Sequence of chain 1.C:
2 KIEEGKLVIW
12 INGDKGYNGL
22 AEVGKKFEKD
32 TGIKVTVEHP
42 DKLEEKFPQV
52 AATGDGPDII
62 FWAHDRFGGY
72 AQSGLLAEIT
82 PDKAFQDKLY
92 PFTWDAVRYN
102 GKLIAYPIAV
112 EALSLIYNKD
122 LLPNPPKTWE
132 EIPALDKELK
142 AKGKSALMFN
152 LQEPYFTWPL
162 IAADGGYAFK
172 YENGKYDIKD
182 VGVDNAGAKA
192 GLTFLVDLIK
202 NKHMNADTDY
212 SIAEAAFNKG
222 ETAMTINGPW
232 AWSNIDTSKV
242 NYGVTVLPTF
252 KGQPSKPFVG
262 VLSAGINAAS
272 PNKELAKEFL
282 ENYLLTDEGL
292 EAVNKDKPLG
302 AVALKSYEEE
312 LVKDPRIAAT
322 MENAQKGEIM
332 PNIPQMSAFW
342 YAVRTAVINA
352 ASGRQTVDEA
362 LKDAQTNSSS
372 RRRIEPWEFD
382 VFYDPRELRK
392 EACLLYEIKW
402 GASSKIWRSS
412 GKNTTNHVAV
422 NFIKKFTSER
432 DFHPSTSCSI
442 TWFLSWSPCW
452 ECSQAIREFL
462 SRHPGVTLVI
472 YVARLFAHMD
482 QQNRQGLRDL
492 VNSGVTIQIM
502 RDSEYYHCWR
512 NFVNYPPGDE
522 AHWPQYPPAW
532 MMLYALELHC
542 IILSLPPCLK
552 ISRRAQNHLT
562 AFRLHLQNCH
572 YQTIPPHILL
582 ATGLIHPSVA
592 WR

Binding-site contacts:
Ligand atom C5 contacts residue GLU154 of chain 1.C at 3.9 Å.
Ligand atom C2 contacts residue ASP66 of chain 1.C at 3.1 Å.
Ligand atom O6 contacts residue TRP341 of chain 1.C at 3.7 Å.
Ligand atom O3 contacts residue GLU112 of chain 1.C at 3.3 Å (salt-bridge).
Ligand atom O2 contacts residue LYS16 of chain 1.C at 2.5 Å (salt-bridge).
Ligand atom O2 contacts residue TRP63 of chain 1.C at 4.0 Å.
Ligand atom C6 contacts residue TRP341 of chain 1.C at 3.6 Å (hydrophobic).
Ligand atom C6 contacts residue PRO155 of chain 1.C at 4.0 Å (hydrophobic).
Ligand atom C4 contacts residue ARG67 of chain 1.C at 4.0 Å.
Ligand atom C6 contacts residue PHE157 of chain 1.C at 4.0 Å (hydrophobic).
Ligand atom O3 contacts residue ASP66 of chain 1.C at 2.3 Å (salt-bridge).
Ligand atom O6 contacts residue PHE157 of chain 1.C at 3.7 Å.
Ligand atom C2 contacts residue LYS16 of chain 1.C at 3.6 Å.
Ligand atom C4 contacts residue TYR156 of chain 1.C at 3.8 Å (hydrophobic).
Ligand atom O6 contacts residue PRO155 of chain 1.C at 3.3 Å.
Ligand atom C1 contacts residue ASP15 of chain 1.C at 3.5 Å.
Ligand atom O3 contacts residue TYR156 of chain 1.C at 4.0 Å.
Ligand atom C6 contacts residue GLU154 of chain 1.C at 3.3 Å.
Ligand atom C6 contacts residue ARG345 of chain 1.C at 4.0 Å.
Ligand atom C1 contacts residue LYS16 of chain 1.C at 3.6 Å.
Ligand atom O4 contacts residue ARG345 of chain 1.C at 3.6 Å (salt-bridge).
Ligand atom O1 contacts residue LYS16 of chain 1.C at 3.5 Å (salt-bridge).
Ligand atom C2 contacts residue GLU112 of chain 1.C at 3.4 Å.
Ligand atom C3 contacts residue ASP66 of chain 1.C at 3.2 Å.
Ligand atom O6 contacts residue GLU154 of chain 1.C at 2.9 Å (salt-bridge).
Ligand atom O3 contacts residue TRP63 of chain 1.C at 3.2 Å (h-bond).
Ligand atom O3 contacts residue ARG67 of chain 1.C at 3.7 Å.
Ligand atom O2 contacts residue ALA64 of chain 1.C at 3.2 Å.
Ligand atom C1 contacts residue TYR156 of chain 1.C at 3.9 Å (hydrophobic).
Ligand atom O2 contacts residue GLU112 of chain 1.C at 2.7 Å (salt-bridge).
Ligand atom O1 contacts residue ASN13 of chain 1.C at 3.0 Å (h-bond).
Ligand atom O4 contacts residue ARG67 of chain 1.C at 2.7 Å (salt-bridge).
Ligand atom O6 contacts residue TYR156 of chain 1.C at 3.2 Å (h-bond).
Ligand atom O5 contacts residue TYR156 of chain 1.C at 3.2 Å.
Ligand atom C4 contacts residue ASP66 of chain 1.C at 3.7 Å.
Ligand atom C4 contacts residue TRP341 of chain 1.C at 3.9 Å (hydrophobic).
Ligand atom O2 contacts residue ASP66 of chain 1.C at 3.3 Å (salt-bridge).
Ligand atom C3 contacts residue TRP63 of chain 1.C at 3.8 Å (hydrophobic).
Ligand atom O1 contacts residue ASP15 of chain 1.C at 3.3 Å (salt-bridge).
Ligand atom C3 contacts residue GLU112 of chain 1.C at 3.9 Å.

This small molecule binds to this protein.
Small molecule (SMILES): OC[C@H]1O[C@H](O[C@H]2[C@H](O)[C@@H](O)[C@@H](O)O[C@@H]2CO)[C@H](O)[C@@H](O)[C@@H]1O